Sequence of chain 1.A:
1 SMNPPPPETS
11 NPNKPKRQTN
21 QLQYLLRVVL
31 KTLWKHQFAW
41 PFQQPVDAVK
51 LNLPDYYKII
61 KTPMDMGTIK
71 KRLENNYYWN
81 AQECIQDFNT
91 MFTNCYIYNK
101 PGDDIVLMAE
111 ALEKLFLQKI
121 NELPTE

The protein below binds the small molecule below.
Small molecule (SMILES): CC(=O)N1c2ccc(C(N)=O)cc2[C@H](Nc2ncc(Cl)cn2)C[C@@H]1C

Binding-site contacts:
Ligand atom C16 contacts residue MET108 of chain 1.A at 4.0 Å (hydrophobic).
Ligand atom C39 contacts residue TRP40 of chain 1.A at 3.9 Å (hydrophobic).
Ligand atom O43 contacts residue GLN44 of chain 1.A at 3.7 Å.
Ligand atom C39 contacts residue EDO1 of chain 1.E at 3.9 Å.
Ligand atom N12 contacts residue EDO1 of chain 1.E at 3.7 Å.
Ligand atom O43 contacts residue PRO41 of chain 1.A at 3.8 Å.
Ligand atom C29 contacts residue VAL46 of chain 1.A at 3.9 Å (hydrophobic).
Ligand atom C26 contacts residue PRO41 of chain 1.A at 3.9 Å (hydrophobic).
Ligand atom C05 contacts residue ASN99 of chain 1.A at 3.5 Å.
Ligand atom C26 contacts residue LEU51 of chain 1.A at 3.8 Å (hydrophobic).
Ligand atom C14 contacts residue EDO1 of chain 1.E at 3.6 Å.
Ligand atom C34 contacts residue PHE42 of chain 1.A at 3.7 Å (hydrophobic).
Ligand atom C34 contacts residue ILE105 of chain 1.A at 3.9 Å (hydrophobic).
Ligand atom N32 contacts residue ILE105 of chain 1.A at 4.0 Å.
Ligand atom C10 contacts residue ILE105 of chain 1.A at 4.0 Å (hydrophobic).
Ligand atom N15 contacts residue EDO1 of chain 1.E at 4.0 Å.
Ligand atom C18 contacts residue EDO1 of chain 1.E at 3.9 Å.
Ligand atom CL19 contacts residue TRP40 of chain 1.A at 4.0 Å.
Ligand atom O38 contacts residue ILE105 of chain 1.A at 3.9 Å.
Ligand atom C01 contacts residue TYR56 of chain 1.A at 3.9 Å (hydrophobic).
Ligand atom C27 contacts residue LEU51 of chain 1.A at 3.8 Å (hydrophobic).
Ligand atom N40 contacts residue EDO1 of chain 1.E at 2.9 Å (h-bond).
Ligand atom C16 contacts residue TRP40 of chain 1.A at 4.0 Å (hydrophobic).
Ligand atom O38 contacts residue ASN99 of chain 1.A at 3.0 Å (h-bond).
Ligand atom C27 contacts residue PRO41 of chain 1.A at 3.3 Å (hydrophobic).
Ligand atom C24 contacts residue EDO1 of chain 1.E at 3.5 Å.
Ligand atom C29 contacts residue LEU51 of chain 1.A at 4.0 Å (hydrophobic).
Ligand atom O43 contacts residue TRP40 of chain 1.A at 4.0 Å.
Ligand atom C24 contacts residue LEU51 of chain 1.A at 4.0 Å (hydrophobic).
Ligand atom O38 contacts residue CYS95 of chain 1.A at 3.8 Å.
Ligand atom C29 contacts residue PRO41 of chain 1.A at 3.6 Å (hydrophobic).
Ligand atom C20 contacts residue EDO1 of chain 1.E at 3.5 Å.
Ligand atom N40 contacts residue LEU51 of chain 1.A at 3.6 Å.
Ligand atom C07 contacts residue ASN99 of chain 1.A at 3.7 Å.
Ligand atom N40 contacts residue TRP40 of chain 1.A at 3.6 Å.
Ligand atom N22 contacts residue EDO1 of chain 1.E at 3.3 Å.
Ligand atom C33 contacts residue ILE105 of chain 1.A at 3.7 Å (hydrophobic).
Ligand atom N15 contacts residue ILE105 of chain 1.A at 3.6 Å.
Ligand atom C01 contacts residue LEU53 of chain 1.A at 3.6 Å (hydrophobic).
Ligand atom C01 contacts residue ASN99 of chain 1.A at 4.0 Å.